Binding-site contacts:
Ligand atom C3 contacts residue SER415 of chain 1.E at 3.3 Å.
Ligand atom C6 contacts residue NAG1 of chain 1.DB at 3.2 Å.
Ligand atom C3 contacts residue VAL414 of chain 1.E at 3.5 Å (hydrophobic).
Ligand atom C3 contacts residue ASN232 of chain 1.E at 3.8 Å.
Ligand atom C8 contacts residue ASN346 of chain 1.E at 3.2 Å.
Ligand atom C8 contacts residue SER415 of chain 1.E at 4.1 Å.
Ligand atom C1 contacts residue ASN232 of chain 1.E at 1.4 Å.
Ligand atom O6 contacts residue NAG1 of chain 1.DB at 4.5 Å.
Ligand atom C1 contacts residue VAL414 of chain 1.E at 4.2 Å (hydrophobic).
Ligand atom N2 contacts residue ASN232 of chain 1.E at 2.9 Å (h-bond).
Ligand atom C4 contacts residue SER415 of chain 1.E at 4.5 Å.
Ligand atom O5 contacts residue NAG1 of chain 1.DB at 3.5 Å (h-bond).
Ligand atom C5 contacts residue VAL414 of chain 1.E at 3.5 Å (hydrophobic).
Ligand atom O3 contacts residue VAL414 of chain 1.E at 4.5 Å.
Ligand atom O4 contacts residue VAL414 of chain 1.E at 3.5 Å (h-bond).
Ligand atom C2 contacts residue VAL414 of chain 1.E at 4.4 Å (hydrophobic).
Ligand atom C5 contacts residue SER415 of chain 1.E at 4.5 Å.
Ligand atom O6 contacts residue GLY348 of chain 1.E at 3.8 Å.
Ligand atom C4 contacts residue VAL414 of chain 1.E at 3.7 Å (hydrophobic).
Ligand atom C5 contacts residue ASN232 of chain 1.E at 3.7 Å.
Ligand atom O5 contacts residue CYS413 of chain 1.E at 4.0 Å.
Ligand atom C6 contacts residue VAL414 of chain 1.E at 4.5 Å (hydrophobic).
Ligand atom O3 contacts residue CYS413 of chain 1.E at 4.3 Å.
Ligand atom O7 contacts residue PRO182 of chain 1.E at 3.6 Å.
Ligand atom C7 contacts residue SER415 of chain 1.E at 3.8 Å.
Ligand atom O6 contacts residue SER179 of chain 1.E at 4.5 Å.
Ligand atom O3 contacts residue SER415 of chain 1.E at 4.1 Å.
Ligand atom C1 contacts residue SER415 of chain 1.E at 3.5 Å.
Ligand atom C7 contacts residue ASN232 of chain 1.E at 4.0 Å.
Ligand atom O5 contacts residue ASN232 of chain 1.E at 2.4 Å (h-bond).
Ligand atom O7 contacts residue ASN346 of chain 1.E at 3.8 Å.
Ligand atom C2 contacts residue SER415 of chain 1.E at 3.4 Å.
Ligand atom C5 contacts residue NAG1 of chain 1.DB at 3.6 Å.
Ligand atom O5 contacts residue VAL414 of chain 1.E at 4.4 Å.
Ligand atom N2 contacts residue SER415 of chain 1.E at 2.9 Å (h-bond).
Ligand atom C7 contacts residue ASN346 of chain 1.E at 3.9 Å.
Ligand atom C6 contacts residue GLY348 of chain 1.E at 4.0 Å.
Ligand atom C4 contacts residue ASN232 of chain 1.E at 4.2 Å.
Ligand atom C1 contacts residue NAG1 of chain 1.DB at 4.4 Å.
Ligand atom C2 contacts residue ASN232 of chain 1.E at 2.4 Å.

This protein binds this small molecule.
Small molecule (SMILES): CC(=O)N[C@H]1[C@H](O[C@H]2[C@H](O)[C@@H](NC(C)=O)CO[C@@H]2CO)O[C@H](CO)[C@@H](O[C@@H]2O[C@H](CO)[C@@H](O)[C@H](O[C@H]3O[C@H](CO)[C@@H](O)[C@H](O)[C@@H]3O)[C@@H]2O)[C@@H]1O

Sequence of chain 1.E:
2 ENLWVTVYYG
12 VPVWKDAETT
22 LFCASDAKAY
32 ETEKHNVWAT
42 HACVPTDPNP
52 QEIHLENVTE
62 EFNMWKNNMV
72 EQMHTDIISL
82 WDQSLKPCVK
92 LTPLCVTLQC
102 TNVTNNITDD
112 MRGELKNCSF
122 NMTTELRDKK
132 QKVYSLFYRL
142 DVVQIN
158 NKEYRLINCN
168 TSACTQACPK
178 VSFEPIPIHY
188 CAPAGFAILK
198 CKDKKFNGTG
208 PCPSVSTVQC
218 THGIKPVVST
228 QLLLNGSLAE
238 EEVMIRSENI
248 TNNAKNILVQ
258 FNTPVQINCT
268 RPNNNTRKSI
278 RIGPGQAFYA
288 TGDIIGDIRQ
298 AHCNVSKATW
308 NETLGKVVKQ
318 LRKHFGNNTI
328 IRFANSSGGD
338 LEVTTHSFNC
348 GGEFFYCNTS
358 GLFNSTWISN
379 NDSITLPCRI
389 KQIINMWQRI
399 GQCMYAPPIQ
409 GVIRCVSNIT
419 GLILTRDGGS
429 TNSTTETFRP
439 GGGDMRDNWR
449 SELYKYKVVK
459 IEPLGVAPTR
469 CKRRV